Sequence of chain 1.A:
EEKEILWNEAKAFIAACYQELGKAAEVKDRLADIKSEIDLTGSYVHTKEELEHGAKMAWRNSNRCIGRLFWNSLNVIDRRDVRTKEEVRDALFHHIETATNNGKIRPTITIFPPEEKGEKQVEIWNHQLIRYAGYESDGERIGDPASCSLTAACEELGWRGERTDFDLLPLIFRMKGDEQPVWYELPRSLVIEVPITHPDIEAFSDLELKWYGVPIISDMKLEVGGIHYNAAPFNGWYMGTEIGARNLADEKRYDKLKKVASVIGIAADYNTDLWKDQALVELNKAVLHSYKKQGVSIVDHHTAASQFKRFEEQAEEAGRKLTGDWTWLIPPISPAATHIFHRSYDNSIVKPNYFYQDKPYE

Binding-site contacts:
Ligand atom C07 contacts residue HEM1 of chain 1.B at 3.6 Å.
Ligand atom C11 contacts residue HEM1 of chain 1.B at 3.6 Å.
Ligand atom F23 contacts residue ARG132 of chain 1.A at 3.6 Å.
Ligand atom C15 contacts residue HEM1 of chain 1.B at 4.0 Å.
Ligand atom C23 contacts residue ARG132 of chain 1.A at 3.8 Å.
Ligand atom F23 contacts residue ARG254 of chain 1.A at 3.4 Å.
Ligand atom C06 contacts residue ILE218 of chain 1.A at 3.7 Å (hydrophobic).
Ligand atom N13 contacts residue HEM1 of chain 1.B at 3.0 Å (h-bond).
Ligand atom N02 contacts residue GLU243 of chain 1.A at 2.7 Å (salt-bridge).
Ligand atom F23 contacts residue ALA147 of chain 1.A at 4.0 Å.
Ligand atom C10 contacts residue HEM1 of chain 1.B at 3.8 Å.
Ligand atom C09 contacts residue ILE218 of chain 1.A at 4.0 Å (hydrophobic).
Ligand atom N02 contacts residue MET240 of chain 1.A at 3.8 Å.
Ligand atom C04 contacts residue HEM1 of chain 1.B at 3.4 Å.
Ligand atom C10 contacts residue GLU243 of chain 1.A at 3.5 Å.
Ligand atom N01 contacts residue HEM1 of chain 1.B at 3.8 Å.
Ligand atom C08 contacts residue HEM1 of chain 1.B at 3.8 Å.
Ligand atom C02 contacts residue GLU243 of chain 1.A at 3.5 Å.
Ligand atom C05 contacts residue HEM1 of chain 1.B at 3.6 Å.
Ligand atom C12 contacts residue HEM1 of chain 1.B at 3.5 Å.
Ligand atom N02 contacts residue TRP238 of chain 1.A at 2.8 Å (h-bond).
Ligand atom C25 contacts residue HIS128 of chain 1.A at 3.5 Å.
Ligand atom C03 contacts residue HEM1 of chain 1.B at 3.0 Å.
Ligand atom C06 contacts residue HEM1 of chain 1.B at 3.4 Å.
Ligand atom N02 contacts residue HEM1 of chain 1.B at 3.6 Å.
Ligand atom C06 contacts residue PHE235 of chain 1.A at 3.6 Å (hydrophobic).
Ligand atom C24 contacts residue ARG132 of chain 1.A at 3.8 Å.
Ligand atom C02 contacts residue HEM1 of chain 1.B at 3.6 Å.
Ligand atom N02 contacts residue PRO216 of chain 1.A at 4.0 Å.
Ligand atom N01 contacts residue GLU243 of chain 1.A at 2.7 Å (salt-bridge).
Ligand atom C09 contacts residue HEM1 of chain 1.B at 3.4 Å.
Ligand atom N02 contacts residue TYR239 of chain 1.A at 3.5 Å.
Ligand atom C02 contacts residue TRP238 of chain 1.A at 3.8 Å (hydrophobic).
Ligand atom C03 contacts residue GLY237 of chain 1.A at 4.0 Å.
Ligand atom C26 contacts residue HIS128 of chain 1.A at 3.4 Å.
Ligand atom C08 contacts residue ILE218 of chain 1.A at 3.8 Å (hydrophobic).
Ligand atom C09 contacts residue GLU243 of chain 1.A at 3.5 Å.
Ligand atom C14 contacts residue HEM1 of chain 1.B at 3.4 Å.
Ligand atom C07 contacts residue ILE218 of chain 1.A at 3.5 Å (hydrophobic).
Ligand atom C05 contacts residue ILE218 of chain 1.A at 3.9 Å (hydrophobic).

The small molecule below binds the protein below.
Small molecule (SMILES): Nc1ccc2ccc(CCNCCc3cccc(F)c3)cc2n1